Sequence of chain 43.A:
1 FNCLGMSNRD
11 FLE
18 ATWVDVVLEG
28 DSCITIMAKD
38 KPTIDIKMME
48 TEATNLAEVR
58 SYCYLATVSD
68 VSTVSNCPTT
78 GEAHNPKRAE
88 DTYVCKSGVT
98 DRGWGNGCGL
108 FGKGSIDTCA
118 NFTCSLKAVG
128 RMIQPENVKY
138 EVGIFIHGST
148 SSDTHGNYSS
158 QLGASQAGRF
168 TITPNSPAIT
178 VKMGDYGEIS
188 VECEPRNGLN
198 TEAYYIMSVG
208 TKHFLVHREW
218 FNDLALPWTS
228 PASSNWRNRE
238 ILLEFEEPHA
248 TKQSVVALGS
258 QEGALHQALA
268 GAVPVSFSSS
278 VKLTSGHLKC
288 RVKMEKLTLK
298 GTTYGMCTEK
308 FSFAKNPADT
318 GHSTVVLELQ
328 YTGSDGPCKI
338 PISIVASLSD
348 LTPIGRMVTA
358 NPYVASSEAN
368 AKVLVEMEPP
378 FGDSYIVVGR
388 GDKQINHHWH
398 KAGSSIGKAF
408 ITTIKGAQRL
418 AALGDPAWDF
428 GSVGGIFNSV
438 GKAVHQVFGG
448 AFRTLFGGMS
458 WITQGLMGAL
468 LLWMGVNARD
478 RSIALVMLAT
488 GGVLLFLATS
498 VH

The protein below binds the small molecule below.
Small molecule (SMILES): CC(=O)N[C@@H]1[C@@H](O)[C@H](O)[C@@H](CO)O[C@H]1O

Binding-site contacts:
Ligand atom C1 contacts residue THR89 of chain 43.A at 4.2 Å.
Ligand atom C3 contacts residue ASN118 of chain 43.A at 3.8 Å.
Ligand atom C1 contacts residue THR120 of chain 43.A at 4.4 Å.
Ligand atom C6 contacts residue PHE119 of chain 43.A at 4.2 Å (hydrophobic).
Ligand atom O6 contacts residue PHE119 of chain 43.A at 3.0 Å (h-bond).
Ligand atom O7 contacts residue ASN118 of chain 43.A at 4.3 Å.
Ligand atom O5 contacts residue THR89 of chain 43.A at 4.5 Å.
Ligand atom C8 contacts residue ASN118 of chain 43.A at 3.6 Å.
Ligand atom C8 contacts residue SER66 of chain 43.A at 3.3 Å.
Ligand atom O5 contacts residue ASN118 of chain 43.A at 2.4 Å (h-bond).
Ligand atom O6 contacts residue THR89 of chain 43.A at 4.0 Å.
Ligand atom C1 contacts residue ASN118 of chain 43.A at 1.4 Å.
Ligand atom O7 contacts residue TYR90 of chain 43.A at 3.8 Å.
Ligand atom C4 contacts residue ASN118 of chain 43.A at 4.2 Å.
Ligand atom C5 contacts residue ASN118 of chain 43.A at 3.6 Å.
Ligand atom C2 contacts residue ASN118 of chain 43.A at 2.4 Å.
Ligand atom C8 contacts residue ASP67 of chain 43.A at 3.3 Å.
Ligand atom N2 contacts residue ASP67 of chain 43.A at 4.5 Å.
Ligand atom C5 contacts residue THR89 of chain 43.A at 4.5 Å.
Ligand atom O7 contacts residue ASP67 of chain 43.A at 2.8 Å (salt-bridge).
Ligand atom N2 contacts residue ASN118 of chain 43.A at 2.9 Å (h-bond).
Ligand atom C7 contacts residue ASN118 of chain 43.A at 3.4 Å.
Ligand atom C5 contacts residue THR120 of chain 43.A at 4.0 Å.
Ligand atom C6 contacts residue THR120 of chain 43.A at 3.4 Å.
Ligand atom C7 contacts residue TYR90 of chain 43.A at 4.2 Å (hydrophobic).
Ligand atom O6 contacts residue THR120 of chain 43.A at 3.1 Å (h-bond).
Ligand atom C7 contacts residue ASP67 of chain 43.A at 3.3 Å.
Ligand atom O5 contacts residue PHE119 of chain 43.A at 4.1 Å.
Ligand atom N2 contacts residue TYR90 of chain 43.A at 4.2 Å.
Ligand atom O5 contacts residue THR120 of chain 43.A at 3.2 Å (h-bond).